Sequence of chain 1.C:
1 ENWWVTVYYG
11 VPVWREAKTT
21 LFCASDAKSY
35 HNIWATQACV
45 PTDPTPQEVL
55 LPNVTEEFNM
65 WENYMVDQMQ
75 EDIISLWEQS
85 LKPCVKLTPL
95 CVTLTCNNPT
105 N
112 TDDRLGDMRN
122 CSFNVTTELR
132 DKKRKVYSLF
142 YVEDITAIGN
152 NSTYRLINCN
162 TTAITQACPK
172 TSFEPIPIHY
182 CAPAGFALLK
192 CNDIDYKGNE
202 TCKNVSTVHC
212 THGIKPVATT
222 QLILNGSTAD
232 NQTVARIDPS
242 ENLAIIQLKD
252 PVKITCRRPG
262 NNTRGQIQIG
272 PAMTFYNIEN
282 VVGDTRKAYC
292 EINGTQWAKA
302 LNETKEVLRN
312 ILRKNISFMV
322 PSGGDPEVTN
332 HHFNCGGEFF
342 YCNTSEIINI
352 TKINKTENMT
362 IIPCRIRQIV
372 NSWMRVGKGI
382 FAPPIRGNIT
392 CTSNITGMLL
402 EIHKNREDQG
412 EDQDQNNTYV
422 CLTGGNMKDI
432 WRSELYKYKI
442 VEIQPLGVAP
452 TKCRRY

Binding-site contacts:
Ligand atom C6 contacts residue PRO252 of chain 1.C at 4.1 Å (hydrophobic).
Ligand atom C1 contacts residue ASN395 of chain 1.C at 1.4 Å.
Ligand atom C2 contacts residue ASN395 of chain 1.C at 2.4 Å.
Ligand atom O5 contacts residue ASN395 of chain 1.C at 2.3 Å (h-bond).
Ligand atom O5 contacts residue PRO252 of chain 1.C at 4.2 Å.
Ligand atom N2 contacts residue ASN226 of chain 1.C at 4.3 Å.
Ligand atom O7 contacts residue ASN226 of chain 1.C at 3.4 Å (h-bond).
Ligand atom N2 contacts residue ASN395 of chain 1.C at 2.9 Å (h-bond).
Ligand atom C5 contacts residue ASN395 of chain 1.C at 3.7 Å.
Ligand atom O6 contacts residue PRO252 of chain 1.C at 3.3 Å.
Ligand atom C4 contacts residue ASN395 of chain 1.C at 4.2 Å.
Ligand atom C7 contacts residue ASN395 of chain 1.C at 3.7 Å.
Ligand atom C8 contacts residue ASN226 of chain 1.C at 4.2 Å.
Ligand atom C3 contacts residue ASN395 of chain 1.C at 3.8 Å.
Ligand atom O7 contacts residue NAG1 of chain 1.BA at 3.3 Å.
Ligand atom C8 contacts residue ASN395 of chain 1.C at 4.1 Å.
Ligand atom C7 contacts residue ASN226 of chain 1.C at 3.7 Å.

The small molecule below binds the protein below.
Small molecule (SMILES): CC(=O)N[C@H]1[C@H](O[C@H]2[C@H](O)[C@@H](NC(C)=O)CO[C@@H]2CO)O[C@H](CO)[C@@H](O)[C@@H]1O